Sequence of chain 19.A:
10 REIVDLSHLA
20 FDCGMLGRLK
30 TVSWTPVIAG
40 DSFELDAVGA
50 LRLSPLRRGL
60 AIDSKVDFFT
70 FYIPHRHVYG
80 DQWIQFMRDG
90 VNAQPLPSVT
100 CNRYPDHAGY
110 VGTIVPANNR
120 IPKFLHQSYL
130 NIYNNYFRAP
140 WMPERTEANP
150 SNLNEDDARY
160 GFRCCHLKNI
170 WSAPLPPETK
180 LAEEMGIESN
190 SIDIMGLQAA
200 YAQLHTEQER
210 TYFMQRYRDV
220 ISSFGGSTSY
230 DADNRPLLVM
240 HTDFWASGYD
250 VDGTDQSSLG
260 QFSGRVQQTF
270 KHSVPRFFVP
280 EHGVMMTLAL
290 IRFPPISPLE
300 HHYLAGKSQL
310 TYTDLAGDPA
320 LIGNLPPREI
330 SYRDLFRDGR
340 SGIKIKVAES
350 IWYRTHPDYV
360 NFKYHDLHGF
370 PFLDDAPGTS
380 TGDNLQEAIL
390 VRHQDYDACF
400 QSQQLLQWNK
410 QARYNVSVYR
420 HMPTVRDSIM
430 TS

Sequence of chain 20.A:
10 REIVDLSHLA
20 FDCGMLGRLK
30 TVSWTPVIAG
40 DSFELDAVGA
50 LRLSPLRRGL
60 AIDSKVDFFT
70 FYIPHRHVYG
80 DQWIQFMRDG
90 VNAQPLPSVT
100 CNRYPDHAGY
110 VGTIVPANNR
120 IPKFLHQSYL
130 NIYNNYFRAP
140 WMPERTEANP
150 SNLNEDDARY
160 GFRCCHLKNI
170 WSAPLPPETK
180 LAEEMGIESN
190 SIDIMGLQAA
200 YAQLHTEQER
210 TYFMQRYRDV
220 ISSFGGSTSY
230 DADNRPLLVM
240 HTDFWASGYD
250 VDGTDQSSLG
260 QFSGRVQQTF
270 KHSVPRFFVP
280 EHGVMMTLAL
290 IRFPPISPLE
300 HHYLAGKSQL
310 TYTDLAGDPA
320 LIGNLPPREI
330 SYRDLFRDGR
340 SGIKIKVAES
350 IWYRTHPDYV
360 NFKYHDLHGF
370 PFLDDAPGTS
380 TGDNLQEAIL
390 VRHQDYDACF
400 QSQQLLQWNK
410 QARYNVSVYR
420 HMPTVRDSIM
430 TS

A protein and the small-molecule ligand that binds it are described below.
Small molecule (SMILES): Nc1ncnc2c1N1CN2[C@H]2C[C@]3(OP3(O)(O)OC[C@H]3OCC[C@@H]3O[P](=O)(O)OC[C@H]3O[C@@H]1C[C@@H]3O)[C@@H](CO[P](=O)(O)O[C@H]1CCO[C@@H]1COP(=O)=O)O2

Sequence of chain 19.C:
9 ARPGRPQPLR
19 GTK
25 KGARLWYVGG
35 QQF

Binding-site contacts:
Ligand atom O3' contacts residue ARG425 of chain 20.A at 3.8 Å.
Ligand atom C6 contacts residue GLU208 of chain 19.A at 2.6 Å.
Ligand atom P contacts residue DC1 of chain 19.H at 2.5 Å.
Ligand atom O3' contacts residue ARG28 of chain 19.C at 3.5 Å (salt-bridge).
Ligand atom OP2 contacts residue ARG425 of chain 20.A at 3.8 Å.
Ligand atom N3 contacts residue ARG425 of chain 20.A at 3.1 Å (salt-bridge).
Ligand atom O4' contacts residue ARG425 of chain 20.A at 3.7 Å.
Ligand atom C2 contacts residue PHE212 of chain 19.A at 3.8 Å (hydrophobic).
Ligand atom C5' contacts residue ARG28 of chain 19.C at 3.1 Å.
Ligand atom N3 contacts residue GLU208 of chain 19.A at 2.7 Å (salt-bridge).
Ligand atom OP1 contacts residue GLY34 of chain 19.C at 3.8 Å.
Ligand atom P contacts residue ARG425 of chain 20.A at 3.5 Å.
Ligand atom C2 contacts residue ARG425 of chain 20.A at 3.1 Å.
Ligand atom O5' contacts residue ARG425 of chain 20.A at 2.8 Å.
Ligand atom C5' contacts residue DC1 of chain 19.H at 2.3 Å.
Ligand atom O5' contacts residue ARG28 of chain 19.C at 3.4 Å.
Ligand atom C2' contacts residue DC1 of chain 19.E at 2.2 Å.
Ligand atom C1' contacts residue PHE212 of chain 19.A at 3.5 Å (hydrophobic).
Ligand atom N3 contacts residue PHE212 of chain 19.A at 2.9 Å.
Ligand atom C4' contacts residue DC1 of chain 19.H at 2.8 Å.
Ligand atom C1' contacts residue DC1 of chain 19.E at 3.6 Å.
Ligand atom C5 contacts residue GLU208 of chain 19.A at 3.4 Å.
Ligand atom C1' contacts residue ALA27 of chain 19.C at 3.8 Å (hydrophobic).
Ligand atom OP2 contacts residue THR423 of chain 20.A at 2.9 Å.
Ligand atom OP1 contacts residue ARG28 of chain 19.C at 3.2 Å (salt-bridge).
Ligand atom O5' contacts residue DC1 of chain 19.H at 2.6 Å.
Ligand atom C5' contacts residue TYR31 of chain 19.C at 2.9 Å (hydrophobic).
Ligand atom C4 contacts residue GLU208 of chain 19.A at 3.4 Å.
Ligand atom OP2 contacts residue ASP426 of chain 20.A at 2.8 Å (salt-bridge).
Ligand atom O3' contacts residue THR423 of chain 20.A at 3.8 Å.
Ligand atom O5' contacts residue TYR31 of chain 19.C at 3.4 Å (h-bond).
Ligand atom OP2 contacts residue DC1 of chain 19.H at 2.0 Å.
Ligand atom O4' contacts residue PHE212 of chain 19.A at 3.4 Å.
Ligand atom C2 contacts residue GLU208 of chain 19.A at 1.6 Å.
Ligand atom O3' contacts residue DC1 of chain 19.E at 3.3 Å.
Ligand atom N1 contacts residue GLU208 of chain 19.A at 1.5 Å (salt-bridge).
Ligand atom C3' contacts residue DC1 of chain 19.E at 2.9 Å.
Ligand atom N6 contacts residue GLU208 of chain 19.A at 3.4 Å (salt-bridge).
Ligand atom C4 contacts residue ARG425 of chain 20.A at 3.6 Å.
Ligand atom N1 contacts residue ARG425 of chain 20.A at 3.6 Å (salt-bridge).